Binding-site contacts:
Ligand atom C8 contacts residue GLU182 of chain 1.I at 3.1 Å.
Ligand atom C8 contacts residue ASN184 of chain 1.I at 3.7 Å.
Ligand atom C7 contacts residue ASN184 of chain 1.I at 3.2 Å.
Ligand atom O5 contacts residue ASN336 of chain 1.I at 4.4 Å.
Ligand atom C5 contacts residue ASN184 of chain 1.I at 3.8 Å.
Ligand atom O7 contacts residue GLU182 of chain 1.I at 4.4 Å.
Ligand atom C2 contacts residue ASN184 of chain 1.I at 2.5 Å.
Ligand atom O7 contacts residue ASN184 of chain 1.I at 3.2 Å (h-bond).
Ligand atom C7 contacts residue GLU182 of chain 1.I at 4.3 Å.
Ligand atom C3 contacts residue ASN184 of chain 1.I at 3.9 Å.
Ligand atom C8 contacts residue TYR183 of chain 1.I at 4.0 Å (hydrophobic).
Ligand atom O5 contacts residue ASN184 of chain 1.I at 2.5 Å (h-bond).
Ligand atom C1 contacts residue ASN184 of chain 1.I at 1.5 Å.
Ligand atom C4 contacts residue ASN184 of chain 1.I at 4.4 Å.
Ligand atom N2 contacts residue ASN184 of chain 1.I at 3.0 Å (h-bond).

The protein below binds the small molecule below.
Small molecule (SMILES): CC(=O)N[C@@H]1[C@@H](O)[C@H](O)[C@@H](CO)O[C@H]1O

Sequence of chain 1.I:
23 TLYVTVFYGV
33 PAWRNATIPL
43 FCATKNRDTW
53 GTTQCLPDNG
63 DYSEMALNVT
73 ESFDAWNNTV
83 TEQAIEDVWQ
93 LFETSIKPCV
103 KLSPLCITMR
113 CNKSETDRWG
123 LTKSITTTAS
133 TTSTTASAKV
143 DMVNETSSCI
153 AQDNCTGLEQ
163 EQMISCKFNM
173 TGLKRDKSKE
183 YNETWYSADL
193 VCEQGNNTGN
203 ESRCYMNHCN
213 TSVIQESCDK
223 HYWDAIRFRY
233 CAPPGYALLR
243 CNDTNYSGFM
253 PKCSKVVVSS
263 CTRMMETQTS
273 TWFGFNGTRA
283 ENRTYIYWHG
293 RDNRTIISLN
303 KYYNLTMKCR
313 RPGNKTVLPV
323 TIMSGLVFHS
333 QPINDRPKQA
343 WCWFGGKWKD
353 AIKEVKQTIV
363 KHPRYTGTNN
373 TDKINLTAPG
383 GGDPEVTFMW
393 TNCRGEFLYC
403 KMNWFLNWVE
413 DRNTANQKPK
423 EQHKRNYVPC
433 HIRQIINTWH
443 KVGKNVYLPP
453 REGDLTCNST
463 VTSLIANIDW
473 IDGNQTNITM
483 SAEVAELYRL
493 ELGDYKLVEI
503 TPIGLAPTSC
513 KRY